Sequence of chain 1.B:
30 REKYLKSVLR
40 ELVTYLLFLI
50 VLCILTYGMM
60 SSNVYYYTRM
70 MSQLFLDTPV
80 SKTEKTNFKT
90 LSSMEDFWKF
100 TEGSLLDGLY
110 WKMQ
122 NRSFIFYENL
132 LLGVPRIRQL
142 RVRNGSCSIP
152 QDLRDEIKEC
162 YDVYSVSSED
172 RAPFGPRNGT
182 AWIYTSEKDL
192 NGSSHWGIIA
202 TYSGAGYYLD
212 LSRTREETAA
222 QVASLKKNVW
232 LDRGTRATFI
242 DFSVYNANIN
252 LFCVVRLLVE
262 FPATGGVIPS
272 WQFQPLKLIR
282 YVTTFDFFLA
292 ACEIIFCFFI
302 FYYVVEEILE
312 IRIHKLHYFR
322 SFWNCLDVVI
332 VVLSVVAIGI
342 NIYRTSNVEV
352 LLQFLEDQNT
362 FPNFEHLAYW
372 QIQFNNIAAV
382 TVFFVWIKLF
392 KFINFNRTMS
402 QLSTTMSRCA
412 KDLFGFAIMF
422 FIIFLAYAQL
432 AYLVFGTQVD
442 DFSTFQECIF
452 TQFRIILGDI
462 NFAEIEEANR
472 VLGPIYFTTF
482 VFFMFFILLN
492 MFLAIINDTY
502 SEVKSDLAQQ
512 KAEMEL

Binding-site contacts:
Ligand atom O7 contacts residue ASN145 of chain 1.B at 3.1 Å (h-bond).
Ligand atom C4 contacts residue ASN145 of chain 1.B at 4.2 Å.
Ligand atom N2 contacts residue ASN145 of chain 1.B at 2.9 Å (h-bond).
Ligand atom C2 contacts residue GLU160 of chain 1.B at 3.8 Å.
Ligand atom C3 contacts residue ASN145 of chain 1.B at 3.8 Å.
Ligand atom O6 contacts residue LYS159 of chain 1.B at 4.3 Å.
Ligand atom C1 contacts residue GLU160 of chain 1.B at 3.7 Å.
Ligand atom C5 contacts residue ASN145 of chain 1.B at 3.7 Å.
Ligand atom C7 contacts residue GLU160 of chain 1.B at 3.4 Å.
Ligand atom C3 contacts residue GLU160 of chain 1.B at 4.3 Å.
Ligand atom C1 contacts residue ASN145 of chain 1.B at 1.4 Å.
Ligand atom C8 contacts residue GLU160 of chain 1.B at 3.3 Å.
Ligand atom C8 contacts residue ASN145 of chain 1.B at 4.4 Å.
Ligand atom O5 contacts residue ASN145 of chain 1.B at 2.4 Å (h-bond).
Ligand atom C7 contacts residue ASN145 of chain 1.B at 3.2 Å.
Ligand atom C2 contacts residue ASN145 of chain 1.B at 2.4 Å.
Ligand atom O7 contacts residue GLU160 of chain 1.B at 4.5 Å.
Ligand atom C8 contacts residue TYR162 of chain 1.B at 3.9 Å (hydrophobic).
Ligand atom N2 contacts residue GLU160 of chain 1.B at 2.8 Å (salt-bridge).
Ligand atom C6 contacts residue LYS159 of chain 1.B at 4.4 Å.
Ligand atom C7 contacts residue TYR162 of chain 1.B at 4.4 Å (hydrophobic).
Ligand atom C5 contacts residue LYS159 of chain 1.B at 4.1 Å.

This protein binds this small molecule.
Small molecule (SMILES): CC(=O)N[C@@H]1[C@@H](O)[C@H](O)[C@@H](CO)O[C@H]1O